Sequence of chain 2.A:
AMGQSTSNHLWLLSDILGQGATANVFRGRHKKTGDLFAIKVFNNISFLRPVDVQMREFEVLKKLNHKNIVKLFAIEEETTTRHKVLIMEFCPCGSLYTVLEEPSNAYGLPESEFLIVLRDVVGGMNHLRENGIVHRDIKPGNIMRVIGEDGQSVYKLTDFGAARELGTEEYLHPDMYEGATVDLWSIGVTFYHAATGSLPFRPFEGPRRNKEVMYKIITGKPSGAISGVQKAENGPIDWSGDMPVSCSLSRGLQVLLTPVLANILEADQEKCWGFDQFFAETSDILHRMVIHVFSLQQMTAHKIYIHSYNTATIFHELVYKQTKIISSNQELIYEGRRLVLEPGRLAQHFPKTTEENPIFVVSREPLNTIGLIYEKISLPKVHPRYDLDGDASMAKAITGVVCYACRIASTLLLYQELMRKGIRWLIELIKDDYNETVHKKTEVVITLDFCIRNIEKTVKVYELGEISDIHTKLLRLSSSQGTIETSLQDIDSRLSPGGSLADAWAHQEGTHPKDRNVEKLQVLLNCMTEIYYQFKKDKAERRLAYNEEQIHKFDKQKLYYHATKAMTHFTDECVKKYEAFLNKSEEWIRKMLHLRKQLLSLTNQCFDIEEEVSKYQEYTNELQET

The small molecule below binds the protein below.
Small molecule (SMILES): O=C(NCCCNc1nc(Nc2cccc(CN3CCOCC3)c2)ncc1C1CC1)C1CCC1

Binding-site contacts:
Ligand atom CAN contacts residue LYS40 of chain 2.A at 3.7 Å.
Ligand atom CAJ contacts residue GLY18 of chain 2.A at 3.6 Å.
Ligand atom CAS contacts residue PRO92 of chain 2.A at 3.3 Å (hydrophobic).
Ligand atom CAI contacts residue MET144 of chain 2.A at 3.9 Å (hydrophobic).
Ligand atom N1 contacts residue CYS91 of chain 2.A at 3.1 Å (h-bond).
Ligand atom N3 contacts residue MET144 of chain 2.A at 3.4 Å.
Ligand atom CAR contacts residue PRO92 of chain 2.A at 3.5 Å (hydrophobic).
Ligand atom CAN contacts residue VAL25 of chain 2.A at 3.7 Å (hydrophobic).
Ligand atom NAX contacts residue CYS91 of chain 2.A at 2.6 Å (h-bond).
Ligand atom CAF contacts residue GLY94 of chain 2.A at 3.6 Å.
Ligand atom NAX contacts residue PHE90 of chain 2.A at 3.7 Å.
Ligand atom CAG contacts residue GLY141 of chain 2.A at 3.9 Å.
Ligand atom CAL contacts residue ARG27 of chain 2.A at 3.4 Å.
Ligand atom CAH contacts residue GLY20 of chain 2.A at 3.6 Å.
Ligand atom CAH contacts residue ALA23 of chain 2.A at 3.4 Å (hydrophobic).
Ligand atom N1 contacts residue PHE90 of chain 2.A at 3.8 Å.
Ligand atom CAO contacts residue ALA38 of chain 2.A at 3.8 Å (hydrophobic).
Ligand atom CBB contacts residue CYS91 of chain 2.A at 3.3 Å (hydrophobic).
Ligand atom CBB contacts residue GLY94 of chain 2.A at 3.7 Å.
Ligand atom C6 contacts residue GLU89 of chain 2.A at 3.5 Å.
Ligand atom CAF contacts residue CYS91 of chain 2.A at 3.2 Å (hydrophobic).
Ligand atom CAH contacts residue VAL25 of chain 2.A at 3.8 Å (hydrophobic).
Ligand atom CBG contacts residue VAL25 of chain 2.A at 3.8 Å (hydrophobic).
Ligand atom NAW contacts residue VAL25 of chain 2.A at 3.5 Å.
Ligand atom CAO contacts residue GLU89 of chain 2.A at 3.7 Å.
Ligand atom N1 contacts residue MET144 of chain 2.A at 3.9 Å.
Ligand atom C6 contacts residue CYS91 of chain 2.A at 3.8 Å (hydrophobic).
Ligand atom NBH contacts residue PRO92 of chain 2.A at 3.8 Å.
Ligand atom CAF contacts residue PRO92 of chain 2.A at 3.7 Å (hydrophobic).
Ligand atom OAA contacts residue THR158 of chain 2.A at 3.5 Å (h-bond).
Ligand atom CAO contacts residue MET88 of chain 2.A at 3.6 Å (hydrophobic).
Ligand atom C6 contacts residue ALA38 of chain 2.A at 3.7 Å (hydrophobic).
Ligand atom C4 contacts residue MET144 of chain 2.A at 3.7 Å (hydrophobic).
Ligand atom C4 contacts residue VAL25 of chain 2.A at 3.6 Å (hydrophobic).
Ligand atom CAI contacts residue GLY141 of chain 2.A at 3.9 Å.
Ligand atom CBA contacts residue GLY94 of chain 2.A at 3.8 Å.
Ligand atom C2 contacts residue CYS91 of chain 2.A at 3.6 Å (hydrophobic).
Ligand atom C5 contacts residue VAL25 of chain 2.A at 3.7 Å (hydrophobic).
Ligand atom CAP contacts residue THR158 of chain 2.A at 3.2 Å.
Ligand atom C2 contacts residue MET144 of chain 2.A at 3.5 Å (hydrophobic).